Sequence of chain 1.A:
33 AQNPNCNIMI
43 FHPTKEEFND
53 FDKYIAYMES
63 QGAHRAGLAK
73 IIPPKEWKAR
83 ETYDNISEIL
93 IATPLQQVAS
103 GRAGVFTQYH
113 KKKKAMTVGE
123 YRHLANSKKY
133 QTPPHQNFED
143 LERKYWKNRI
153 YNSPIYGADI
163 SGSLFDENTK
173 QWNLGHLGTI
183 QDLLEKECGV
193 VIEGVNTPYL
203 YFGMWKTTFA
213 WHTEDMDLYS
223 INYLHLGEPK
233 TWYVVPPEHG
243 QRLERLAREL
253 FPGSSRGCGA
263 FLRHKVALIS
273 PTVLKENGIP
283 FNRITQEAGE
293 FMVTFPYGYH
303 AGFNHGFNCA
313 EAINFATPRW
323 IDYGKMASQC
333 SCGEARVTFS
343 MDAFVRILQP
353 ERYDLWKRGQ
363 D

The protein below binds the small molecule below.
Small molecule (SMILES): Cc1cc2nc[nH]c2cc1C

Binding-site contacts:
Ligand atom C7A contacts residue TYR299 of chain 1.A at 3.4 Å (hydrophobic).
Ligand atom C4 contacts residue TYR325 of chain 1.A at 4.1 Å (hydrophobic).
Ligand atom C9 contacts residue PRO239 of chain 1.A at 4.2 Å (hydrophobic).
Ligand atom C8 contacts residue PRO239 of chain 1.A at 4.2 Å (hydrophobic).
Ligand atom C5 contacts residue TYR325 of chain 1.A at 4.5 Å (hydrophobic).
Ligand atom C9 contacts residue TYR299 of chain 1.A at 4.3 Å (hydrophobic).
Ligand atom C8 contacts residue TYR299 of chain 1.A at 4.2 Å (hydrophobic).
Ligand atom C3A contacts residue TYR299 of chain 1.A at 3.6 Å (hydrophobic).
Ligand atom N1 contacts residue TYR299 of chain 1.A at 3.5 Å.
Ligand atom N3 contacts residue ASP219 of chain 1.A at 4.0 Å.
Ligand atom C6 contacts residue TYR299 of chain 1.A at 3.5 Å (hydrophobic).
Ligand atom C5 contacts residue TYR299 of chain 1.A at 3.6 Å (hydrophobic).
Ligand atom C2 contacts residue TYR299 of chain 1.A at 3.7 Å (hydrophobic).
Ligand atom C2 contacts residue MET328 of chain 1.A at 3.3 Å (hydrophobic).
Ligand atom C4 contacts residue MET328 of chain 1.A at 3.9 Å (hydrophobic).
Ligand atom N1 contacts residue MET328 of chain 1.A at 4.4 Å.
Ligand atom C6 contacts residue PRO239 of chain 1.A at 4.4 Å (hydrophobic).
Ligand atom C9 contacts residue GLU240 of chain 1.A at 4.1 Å.
Ligand atom C6 contacts residue GLN243 of chain 1.A at 4.5 Å.
Ligand atom C9 contacts residue GLN243 of chain 1.A at 3.8 Å.
Ligand atom C3A contacts residue MET328 of chain 1.A at 4.4 Å (hydrophobic).
Ligand atom C4 contacts residue TYR299 of chain 1.A at 3.5 Å (hydrophobic).
Ligand atom C7 contacts residue TYR299 of chain 1.A at 3.4 Å (hydrophobic).
Ligand atom C8 contacts residue TYR325 of chain 1.A at 3.9 Å (hydrophobic).
Ligand atom C7 contacts residue GLN243 of chain 1.A at 3.8 Å.
Ligand atom N3 contacts residue TYR299 of chain 1.A at 3.8 Å.
Ligand atom C5 contacts residue PRO239 of chain 1.A at 4.4 Å (hydrophobic).
Ligand atom N3 contacts residue MET328 of chain 1.A at 3.6 Å.
Ligand atom C2 contacts residue ASP219 of chain 1.A at 4.4 Å.